A protein and the small-molecule ligand that binds it are described below.
Small molecule (SMILES): Nc1ccn([C@H]2C[C@H](O)[C@@H](COP(=O)(O)O)O2)c(=O)n1

Binding-site contacts:
Ligand atom O3' contacts residue DA4 of chain 51.D at 4.2 Å.
Ligand atom C5' contacts residue DA4 of chain 51.D at 4.0 Å.
Ligand atom OP1 contacts residue DA4 of chain 51.D at 2.2 Å.
Ligand atom C3' contacts residue DA4 of chain 51.D at 3.3 Å.
Ligand atom P contacts residue DA4 of chain 51.D at 3.2 Å.
Ligand atom C4' contacts residue DA4 of chain 51.D at 4.3 Å.
Ligand atom O5' contacts residue DA4 of chain 51.D at 4.0 Å.
Ligand atom C2' contacts residue DA4 of chain 51.D at 3.5 Å.
Ligand atom OP2 contacts residue DA4 of chain 51.D at 3.6 Å.